Sequence of chain 14.E:
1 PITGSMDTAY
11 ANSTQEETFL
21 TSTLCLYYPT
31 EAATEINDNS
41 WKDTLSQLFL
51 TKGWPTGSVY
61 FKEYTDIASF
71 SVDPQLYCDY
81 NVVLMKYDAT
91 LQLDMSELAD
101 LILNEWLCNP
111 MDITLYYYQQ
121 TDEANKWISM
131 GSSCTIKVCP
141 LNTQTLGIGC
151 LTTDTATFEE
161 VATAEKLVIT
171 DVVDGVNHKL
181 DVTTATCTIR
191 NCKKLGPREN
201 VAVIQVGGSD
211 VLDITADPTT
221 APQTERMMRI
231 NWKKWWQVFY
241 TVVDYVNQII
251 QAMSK

Binding-site contacts:
Ligand atom C7 contacts residue ASN12 of chain 14.E at 3.9 Å.
Ligand atom O7 contacts residue ASN12 of chain 14.E at 3.6 Å.
Ligand atom N2 contacts residue ASN12 of chain 14.E at 3.8 Å.
Ligand atom C5 contacts residue ASN12 of chain 14.E at 4.1 Å.
Ligand atom O5 contacts residue ASN12 of chain 14.E at 2.7 Å (h-bond).
Ligand atom C2 contacts residue ASN12 of chain 14.E at 3.3 Å.
Ligand atom C1 contacts residue ASN12 of chain 14.E at 2.2 Å.

This protein binds this small molecule.
Small molecule (SMILES): CC(=O)N[C@H]1[C@H](O[C@H]2[C@H](O)[C@@H](NC(C)=O)CO[C@@H]2CO)O[C@H](CO)[C@@H](O)[C@@H]1O